Sequence of chain 1.N:
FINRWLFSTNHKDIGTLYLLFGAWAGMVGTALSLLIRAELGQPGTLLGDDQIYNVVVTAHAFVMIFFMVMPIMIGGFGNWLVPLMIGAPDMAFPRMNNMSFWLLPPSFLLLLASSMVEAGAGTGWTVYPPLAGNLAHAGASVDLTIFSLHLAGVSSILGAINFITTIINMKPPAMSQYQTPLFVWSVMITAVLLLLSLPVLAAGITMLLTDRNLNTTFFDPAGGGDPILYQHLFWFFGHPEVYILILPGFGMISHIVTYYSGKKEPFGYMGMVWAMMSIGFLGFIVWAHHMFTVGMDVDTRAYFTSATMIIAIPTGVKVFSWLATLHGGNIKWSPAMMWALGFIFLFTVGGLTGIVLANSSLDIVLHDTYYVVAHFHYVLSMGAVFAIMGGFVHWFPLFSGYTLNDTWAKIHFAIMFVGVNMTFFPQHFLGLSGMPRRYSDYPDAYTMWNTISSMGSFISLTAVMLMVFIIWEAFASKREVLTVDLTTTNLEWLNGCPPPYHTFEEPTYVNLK

Binding-site contacts:
Ligand atom C7 contacts residue TRP275 of chain 1.N at 4.1 Å (hydrophobic).
Ligand atom C23 contacts residue MET271 of chain 1.N at 4.4 Å (hydrophobic).
Ligand atom C4 contacts residue THR63 of chain 1.O at 4.5 Å.
Ligand atom O7 contacts residue GLU62 of chain 1.O at 2.8 Å (salt-bridge).
Ligand atom C6 contacts residue GLU62 of chain 1.O at 4.2 Å.
Ligand atom O26 contacts residue MET271 of chain 1.N at 3.9 Å.
Ligand atom C7 contacts residue GLU62 of chain 1.O at 3.7 Å.
Ligand atom C19 contacts residue TRP275 of chain 1.N at 3.8 Å (hydrophobic).
Ligand atom C5 contacts residue THR66 of chain 1.O at 3.9 Å.
Ligand atom C16 contacts residue MET271 of chain 1.N at 3.7 Å (hydrophobic).
Ligand atom C15 contacts residue GLY272 of chain 1.N at 3.8 Å.
Ligand atom C6 contacts residue TRP275 of chain 1.N at 3.8 Å (hydrophobic).
Ligand atom O3 contacts residue GLU62 of chain 1.O at 3.8 Å.
Ligand atom C18 contacts residue TRP275 of chain 1.N at 4.0 Å (hydrophobic).
Ligand atom C16 contacts residue GLY272 of chain 1.N at 4.3 Å.
Ligand atom C22 contacts residue MET271 of chain 1.N at 3.8 Å (hydrophobic).
Ligand atom C3 contacts residue THR63 of chain 1.O at 4.3 Å.
Ligand atom O3 contacts residue THR63 of chain 1.O at 3.0 Å (h-bond).
Ligand atom C24 contacts residue MET271 of chain 1.N at 3.8 Å (hydrophobic).
Ligand atom C4 contacts residue GLU62 of chain 1.O at 3.7 Å.
Ligand atom C8 contacts residue TRP275 of chain 1.N at 4.2 Å (hydrophobic).
Ligand atom O25 contacts residue MET271 of chain 1.N at 3.5 Å.
Ligand atom C15 contacts residue TRP275 of chain 1.N at 3.8 Å (hydrophobic).
Ligand atom C15 contacts residue MET271 of chain 1.N at 3.8 Å (hydrophobic).
Ligand atom C4 contacts residue THR66 of chain 1.O at 4.0 Å.
Ligand atom C3 contacts residue GLU62 of chain 1.O at 4.2 Å.
Ligand atom C6 contacts residue THR66 of chain 1.O at 3.9 Å.

This small molecule binds to this protein.
Small molecule (SMILES): C[C@H](CCC(=O)O)[C@H]1CC[C@H]2[C@@H]3[C@H](O)C[C@@H]4C[C@H](O)CC[C@]4(C)[C@H]3C[C@H](O)[C@]12C

Sequence of chain 1.O:
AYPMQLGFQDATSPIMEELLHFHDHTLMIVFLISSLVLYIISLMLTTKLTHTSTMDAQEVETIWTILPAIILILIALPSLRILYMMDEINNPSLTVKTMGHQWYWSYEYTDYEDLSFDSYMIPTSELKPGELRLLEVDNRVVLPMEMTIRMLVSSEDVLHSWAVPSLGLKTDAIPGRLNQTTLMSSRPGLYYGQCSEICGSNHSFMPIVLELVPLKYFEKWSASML